Sequence of chain 4.D:
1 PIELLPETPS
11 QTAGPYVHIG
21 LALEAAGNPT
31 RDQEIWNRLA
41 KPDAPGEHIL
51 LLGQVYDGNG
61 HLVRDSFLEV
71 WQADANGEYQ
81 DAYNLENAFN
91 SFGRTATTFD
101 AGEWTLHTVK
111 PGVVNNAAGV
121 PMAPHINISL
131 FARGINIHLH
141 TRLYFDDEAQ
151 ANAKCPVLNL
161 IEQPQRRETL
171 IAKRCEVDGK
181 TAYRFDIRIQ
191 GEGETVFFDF

Binding-site contacts:
Ligand atom C3 contacts residue PRO15 of chain 4.D at 3.3 Å (hydrophobic).
Ligand atom O7 contacts residue HIS162 of chain 4.E at 3.6 Å.
Ligand atom C1 contacts residue TYR108 of chain 4.E at 4.2 Å (hydrophobic).
Ligand atom C2 contacts residue HIS162 of chain 4.E at 4.2 Å.
Ligand atom F9 contacts residue TYR147 of chain 4.E at 3.7 Å.
Ligand atom C4 contacts residue PRO15 of chain 4.D at 3.4 Å (hydrophobic).
Ligand atom F9 contacts residue TYR16 of chain 4.D at 3.5 Å.
Ligand atom C3 contacts residue TYR108 of chain 4.E at 4.5 Å (hydrophobic).
Ligand atom O8 contacts residue FE1 of chain 4.U at 2.1 Å.
Ligand atom C2 contacts residue FE1 of chain 4.U at 2.8 Å.
Ligand atom O8 contacts residue PRO15 of chain 4.D at 4.4 Å.
Ligand atom C3 contacts residue TYR16 of chain 4.D at 3.3 Å (hydrophobic).
Ligand atom O8 contacts residue HIS160 of chain 4.E at 4.2 Å.
Ligand atom C2 contacts residue TYR16 of chain 4.D at 4.0 Å (hydrophobic).
Ligand atom C2 contacts residue PRO15 of chain 4.D at 3.9 Å (hydrophobic).
Ligand atom C1 contacts residue HIS160 of chain 4.E at 4.2 Å.
Ligand atom O8 contacts residue TYR16 of chain 4.D at 3.8 Å.
Ligand atom O7 contacts residue ARG157 of chain 4.E at 2.8 Å (salt-bridge).
Ligand atom C1 contacts residue FE1 of chain 4.U at 2.8 Å.
Ligand atom C1 contacts residue HIS162 of chain 4.E at 4.4 Å.
Ligand atom C4 contacts residue TYR147 of chain 4.E at 3.5 Å (hydrophobic).
Ligand atom C6 contacts residue FE1 of chain 4.U at 4.1 Å.
Ligand atom C6 contacts residue TYR147 of chain 4.E at 3.9 Å (hydrophobic).
Ligand atom C5 contacts residue TRP149 of chain 4.E at 4.0 Å (hydrophobic).
Ligand atom C6 contacts residue ARG157 of chain 4.E at 3.6 Å.
Ligand atom C1 contacts residue TYR147 of chain 4.E at 4.2 Å (hydrophobic).
Ligand atom C2 contacts residue TYR108 of chain 4.E at 3.9 Å (hydrophobic).
Ligand atom C5 contacts residue TYR147 of chain 4.E at 3.6 Å (hydrophobic).
Ligand atom C3 contacts residue FE1 of chain 4.U at 4.1 Å.
Ligand atom O8 contacts residue TYR108 of chain 4.E at 3.1 Å (h-bond).
Ligand atom O8 contacts residue HIS162 of chain 4.E at 3.2 Å (h-bond).
Ligand atom C4 contacts residue TYR16 of chain 4.D at 3.8 Å (hydrophobic).
Ligand atom O7 contacts residue FE1 of chain 4.U at 2.0 Å.
Ligand atom C5 contacts residue PRO15 of chain 4.D at 4.3 Å (hydrophobic).
Ligand atom F9 contacts residue PRO15 of chain 4.D at 3.0 Å.
Ligand atom C3 contacts residue TYR147 of chain 4.E at 4.0 Å (hydrophobic).
Ligand atom O7 contacts residue HIS160 of chain 4.E at 2.9 Å (h-bond).
Ligand atom C1 contacts residue ARG157 of chain 4.E at 3.9 Å.
Ligand atom O7 contacts residue TYR108 of chain 4.E at 3.7 Å.

This protein binds this small molecule.
Small molecule (SMILES): Oc1ccc(F)cc1O

Sequence of chain 4.E:
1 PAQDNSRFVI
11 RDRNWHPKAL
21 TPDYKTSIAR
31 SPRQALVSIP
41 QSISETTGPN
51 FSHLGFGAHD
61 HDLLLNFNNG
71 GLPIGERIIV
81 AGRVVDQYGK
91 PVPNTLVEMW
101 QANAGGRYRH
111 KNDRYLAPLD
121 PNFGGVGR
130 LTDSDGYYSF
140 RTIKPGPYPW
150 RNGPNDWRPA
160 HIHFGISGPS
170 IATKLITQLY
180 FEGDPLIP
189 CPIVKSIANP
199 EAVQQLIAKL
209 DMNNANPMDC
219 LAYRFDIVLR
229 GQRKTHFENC